Sequence of chain 1.H:
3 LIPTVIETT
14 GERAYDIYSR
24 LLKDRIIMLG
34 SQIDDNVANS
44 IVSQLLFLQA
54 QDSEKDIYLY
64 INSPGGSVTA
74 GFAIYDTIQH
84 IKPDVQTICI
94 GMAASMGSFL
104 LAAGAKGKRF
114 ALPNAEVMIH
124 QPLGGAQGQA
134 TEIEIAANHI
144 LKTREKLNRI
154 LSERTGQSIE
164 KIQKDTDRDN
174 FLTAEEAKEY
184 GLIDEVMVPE

This protein binds this small molecule.
Small molecule (SMILES): CC[C@H](C)[C@H](NC(=O)[C@@H](NC(=O)[C@H](O)[C@@H](C=O)C(C)C)C(C)C)C(=O)O

Binding-site contacts:
Ligand atom O12 contacts residue VAL71 of chain 1.H at 3.8 Å.
Ligand atom C18 contacts residue VAL71 of chain 1.H at 3.9 Å (hydrophobic).
Ligand atom O10 contacts residue MET99 of chain 1.H at 3.8 Å.
Ligand atom O3 contacts residue MET99 of chain 1.H at 3.2 Å (h-bond).
Ligand atom C42 contacts residue THR146 of chain 1.H at 3.3 Å.
Ligand atom O3 contacts residue PRO67 of chain 1.H at 3.7 Å.
Ligand atom C9 contacts residue GLY69 of chain 1.H at 3.0 Å.
Ligand atom C42 contacts residue PRO125 of chain 1.H at 3.7 Å (hydrophobic).
Ligand atom C4 contacts residue GLY69 of chain 1.H at 3.8 Å.
Ligand atom C5 contacts residue SER98 of chain 1.H at 3.6 Å.
Ligand atom C1 contacts residue SER98 of chain 1.H at 1.3 Å.
Ligand atom O10 contacts residue VAL71 of chain 1.H at 3.2 Å.
Ligand atom C6 contacts residue LEU126 of chain 1.H at 3.2 Å (hydrophobic).
Ligand atom C23 contacts residue VAL71 of chain 1.H at 3.6 Å (hydrophobic).
Ligand atom C9 contacts residue VAL71 of chain 1.H at 3.7 Å (hydrophobic).
Ligand atom O10 contacts residue SER98 of chain 1.H at 3.3 Å (h-bond).
Ligand atom C1 contacts residue GLY69 of chain 1.H at 3.9 Å.
Ligand atom C11 contacts residue GLY69 of chain 1.H at 3.4 Å.
Ligand atom N20 contacts residue LEU126 of chain 1.H at 3.0 Å (h-bond).
Ligand atom O3 contacts residue GLY69 of chain 1.H at 2.7 Å (h-bond).
Ligand atom C42 contacts residue ILE143 of chain 1.H at 3.9 Å (hydrophobic).
Ligand atom N13 contacts residue GLY69 of chain 1.H at 2.9 Å (h-bond).
Ligand atom O19 contacts residue SER70 of chain 1.H at 3.6 Å.
Ligand atom O12 contacts residue PRO125 of chain 1.H at 3.1 Å.
Ligand atom O26 contacts residue GLY127 of chain 1.H at 3.8 Å.
Ligand atom C5 contacts residue GLY69 of chain 1.H at 3.7 Å.
Ligand atom C11 contacts residue VAL71 of chain 1.H at 3.5 Å (hydrophobic).
Ligand atom C24 contacts residue HIS142 of chain 1.H at 3.6 Å.
Ligand atom O3 contacts residue GLY68 of chain 1.H at 3.1 Å.
Ligand atom C9 contacts residue SER98 of chain 1.H at 3.4 Å.
Ligand atom O19 contacts residue VAL71 of chain 1.H at 3.0 Å (h-bond).
Ligand atom C7 contacts residue GLY69 of chain 1.H at 3.6 Å.
Ligand atom O3 contacts residue SER98 of chain 1.H at 2.2 Å (h-bond).
Ligand atom C1 contacts residue MET99 of chain 1.H at 3.4 Å (hydrophobic).
Ligand atom N13 contacts residue VAL71 of chain 1.H at 3.8 Å.
Ligand atom O12 contacts residue LEU126 of chain 1.H at 2.8 Å (h-bond).
Ligand atom C7 contacts residue SER98 of chain 1.H at 3.8 Å.
Ligand atom C18 contacts residue LEU126 of chain 1.H at 3.7 Å (hydrophobic).
Ligand atom C4 contacts residue SER98 of chain 1.H at 2.4 Å.
Ligand atom C14 contacts residue LEU126 of chain 1.H at 3.4 Å (hydrophobic).